Sequence of chain 2.A:
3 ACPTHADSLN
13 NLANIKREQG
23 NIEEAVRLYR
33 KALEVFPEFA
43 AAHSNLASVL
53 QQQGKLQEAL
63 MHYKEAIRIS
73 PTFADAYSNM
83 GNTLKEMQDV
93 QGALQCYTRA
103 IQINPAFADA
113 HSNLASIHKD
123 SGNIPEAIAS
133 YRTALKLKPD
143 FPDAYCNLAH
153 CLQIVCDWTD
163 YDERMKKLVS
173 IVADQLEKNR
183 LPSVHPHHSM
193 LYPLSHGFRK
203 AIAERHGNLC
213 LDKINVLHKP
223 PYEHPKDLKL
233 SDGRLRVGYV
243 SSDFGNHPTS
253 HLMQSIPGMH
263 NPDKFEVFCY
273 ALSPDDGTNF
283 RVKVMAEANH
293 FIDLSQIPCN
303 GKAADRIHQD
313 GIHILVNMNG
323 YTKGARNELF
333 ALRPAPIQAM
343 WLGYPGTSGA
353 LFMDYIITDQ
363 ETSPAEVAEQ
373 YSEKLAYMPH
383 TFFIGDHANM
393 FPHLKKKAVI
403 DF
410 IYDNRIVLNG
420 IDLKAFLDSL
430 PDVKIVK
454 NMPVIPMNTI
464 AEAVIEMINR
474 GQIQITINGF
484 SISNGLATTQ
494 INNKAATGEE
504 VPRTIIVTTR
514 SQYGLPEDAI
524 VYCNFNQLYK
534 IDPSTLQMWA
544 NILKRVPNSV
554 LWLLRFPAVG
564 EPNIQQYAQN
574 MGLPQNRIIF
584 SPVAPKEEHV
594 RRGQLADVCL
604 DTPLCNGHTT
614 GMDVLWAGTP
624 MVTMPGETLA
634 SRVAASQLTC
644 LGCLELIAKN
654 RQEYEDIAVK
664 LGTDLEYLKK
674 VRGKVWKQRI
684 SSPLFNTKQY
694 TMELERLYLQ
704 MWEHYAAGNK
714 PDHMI

This small molecule binds to this protein.
Small molecule (SMILES): CCCC(=O)NCCCCCC(=O)N[C@H]1[C@@H](OP(=O)(O)OP(=O)(O)OC[C@H]2O[C@@H](n3ccc(=O)[nH]c3=O)[C@H](O)[C@@H]2O)O[C@H](CO)[C@@H](O)[C@@H]1O

Binding-site contacts:
Ligand atom O7 contacts residue THR612 of chain 2.A at 2.8 Å (h-bond).
Ligand atom C19 contacts residue CYS608 of chain 2.A at 3.5 Å (hydrophobic).
Ligand atom O11 contacts residue VAL586 of chain 2.A at 3.4 Å.
Ligand atom O13 contacts residue HIS592 of chain 2.A at 3.2 Å.
Ligand atom O14 contacts residue PRO250 of chain 2.A at 3.4 Å.
Ligand atom O4 contacts residue HIS611 of chain 2.A at 3.2 Å (h-bond).
Ligand atom C35 contacts residue HIS611 of chain 2.A at 3.5 Å.
Ligand atom O6 contacts residue GLN530 of chain 2.A at 3.3 Å (h-bond).
Ligand atom O17 contacts residue LEU344 of chain 2.A at 2.8 Å (h-bond).
Ligand atom O1 contacts residue HIS152 of chain 2.A at 2.5 Å (h-bond).
Ligand atom C34 contacts residue LEU344 of chain 2.A at 3.4 Å (hydrophobic).
Ligand atom O16 contacts residue THR251 of chain 2.A at 2.6 Å (h-bond).
Ligand atom O12 contacts residue ALA587 of chain 2.A at 3.4 Å (h-bond).
Ligand atom N5 contacts residue HIS592 of chain 2.A at 3.2 Å.
Ligand atom N3 contacts residue HIS611 of chain 2.A at 3.0 Å (h-bond).
Ligand atom O13 contacts residue ASP616 of chain 2.A at 2.6 Å (salt-bridge).
Ligand atom C16 contacts residue HIS189 of chain 2.A at 3.5 Å.
Ligand atom O3 contacts residue THR612 of chain 2.A at 3.4 Å (h-bond).
Ligand atom O14 contacts residue LYS589 of chain 2.A at 2.8 Å (salt-bridge).
Ligand atom N5 contacts residue ALA587 of chain 2.A at 2.8 Å (h-bond).
Ligand atom O11 contacts residue ALA587 of chain 2.A at 2.9 Å (h-bond).
Ligand atom O9 contacts residue GLN530 of chain 2.A at 3.3 Å (h-bond).
Ligand atom O14 contacts residue THR612 of chain 2.A at 3.4 Å.
Ligand atom O17 contacts residue PHE385 of chain 2.A at 3.4 Å.
Ligand atom O4 contacts residue THR612 of chain 2.A at 2.9 Å (h-bond).
Ligand atom O18 contacts residue HIS611 of chain 2.A at 3.1 Å (h-bond).
Ligand atom C28 contacts residue HIS592 of chain 2.A at 3.3 Å.
Ligand atom O7 contacts residue PRO250 of chain 2.A at 3.3 Å.
Ligand atom O5 contacts residue LYS533 of chain 2.A at 2.6 Å (salt-bridge).
Ligand atom C27 contacts residue HIS592 of chain 2.A at 3.3 Å.
Ligand atom O1 contacts residue HIS190 of chain 2.A at 3.2 Å.
Ligand atom O2 contacts residue HIS189 of chain 2.A at 2.7 Å (h-bond).
Ligand atom C20 contacts residue PRO347 of chain 2.A at 3.4 Å (hydrophobic).
Ligand atom O11 contacts residue ARG595 of chain 2.A at 3.1 Å (salt-bridge).
Ligand atom C30 contacts residue ASP616 of chain 2.A at 3.4 Å.
Ligand atom P2 contacts residue GLN530 of chain 2.A at 3.3 Å.
Ligand atom O11 contacts residue LEU557 of chain 2.A at 3.5 Å.
Ligand atom O8 contacts residue GLN530 of chain 2.A at 2.6 Å (h-bond).
Ligand atom O13 contacts residue LYS589 of chain 2.A at 2.7 Å (salt-bridge).
Ligand atom C23 contacts residue GLN530 of chain 2.A at 3.4 Å.